Sequence of chain 1.A:
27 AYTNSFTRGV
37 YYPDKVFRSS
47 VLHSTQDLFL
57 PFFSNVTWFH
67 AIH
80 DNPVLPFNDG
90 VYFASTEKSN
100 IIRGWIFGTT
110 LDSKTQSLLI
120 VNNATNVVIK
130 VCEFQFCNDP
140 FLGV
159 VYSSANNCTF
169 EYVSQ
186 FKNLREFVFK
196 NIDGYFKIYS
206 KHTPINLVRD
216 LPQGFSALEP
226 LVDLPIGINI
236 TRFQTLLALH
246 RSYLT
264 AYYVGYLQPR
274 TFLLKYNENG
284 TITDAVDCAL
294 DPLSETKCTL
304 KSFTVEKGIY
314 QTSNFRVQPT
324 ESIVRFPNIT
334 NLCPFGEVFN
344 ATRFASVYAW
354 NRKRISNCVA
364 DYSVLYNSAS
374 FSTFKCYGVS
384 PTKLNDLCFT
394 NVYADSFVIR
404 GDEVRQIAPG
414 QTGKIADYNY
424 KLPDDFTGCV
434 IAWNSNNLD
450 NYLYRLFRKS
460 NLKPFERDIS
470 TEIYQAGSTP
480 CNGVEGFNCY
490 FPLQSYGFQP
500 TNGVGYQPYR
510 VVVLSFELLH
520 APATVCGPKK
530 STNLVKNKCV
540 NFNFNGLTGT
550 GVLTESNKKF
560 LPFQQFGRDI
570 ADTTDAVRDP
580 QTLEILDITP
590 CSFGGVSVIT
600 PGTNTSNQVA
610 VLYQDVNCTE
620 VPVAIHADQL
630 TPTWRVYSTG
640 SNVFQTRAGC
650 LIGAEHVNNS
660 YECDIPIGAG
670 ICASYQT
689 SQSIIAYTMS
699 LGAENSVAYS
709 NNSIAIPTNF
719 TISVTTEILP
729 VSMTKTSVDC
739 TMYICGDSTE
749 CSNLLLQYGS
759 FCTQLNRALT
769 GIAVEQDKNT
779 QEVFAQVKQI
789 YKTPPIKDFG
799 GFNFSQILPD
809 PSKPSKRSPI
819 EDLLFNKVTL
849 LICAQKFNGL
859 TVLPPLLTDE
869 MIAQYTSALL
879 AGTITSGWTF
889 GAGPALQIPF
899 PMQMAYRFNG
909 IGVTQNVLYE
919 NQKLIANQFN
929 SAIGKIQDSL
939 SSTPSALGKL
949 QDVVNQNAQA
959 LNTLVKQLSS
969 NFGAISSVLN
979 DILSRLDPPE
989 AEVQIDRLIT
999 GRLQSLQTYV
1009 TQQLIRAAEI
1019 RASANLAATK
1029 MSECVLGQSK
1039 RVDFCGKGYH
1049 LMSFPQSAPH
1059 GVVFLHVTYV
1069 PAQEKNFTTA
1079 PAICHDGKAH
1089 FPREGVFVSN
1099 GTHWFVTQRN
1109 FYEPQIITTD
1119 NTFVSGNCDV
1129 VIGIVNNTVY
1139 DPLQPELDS

Sequence of chain 1.B:
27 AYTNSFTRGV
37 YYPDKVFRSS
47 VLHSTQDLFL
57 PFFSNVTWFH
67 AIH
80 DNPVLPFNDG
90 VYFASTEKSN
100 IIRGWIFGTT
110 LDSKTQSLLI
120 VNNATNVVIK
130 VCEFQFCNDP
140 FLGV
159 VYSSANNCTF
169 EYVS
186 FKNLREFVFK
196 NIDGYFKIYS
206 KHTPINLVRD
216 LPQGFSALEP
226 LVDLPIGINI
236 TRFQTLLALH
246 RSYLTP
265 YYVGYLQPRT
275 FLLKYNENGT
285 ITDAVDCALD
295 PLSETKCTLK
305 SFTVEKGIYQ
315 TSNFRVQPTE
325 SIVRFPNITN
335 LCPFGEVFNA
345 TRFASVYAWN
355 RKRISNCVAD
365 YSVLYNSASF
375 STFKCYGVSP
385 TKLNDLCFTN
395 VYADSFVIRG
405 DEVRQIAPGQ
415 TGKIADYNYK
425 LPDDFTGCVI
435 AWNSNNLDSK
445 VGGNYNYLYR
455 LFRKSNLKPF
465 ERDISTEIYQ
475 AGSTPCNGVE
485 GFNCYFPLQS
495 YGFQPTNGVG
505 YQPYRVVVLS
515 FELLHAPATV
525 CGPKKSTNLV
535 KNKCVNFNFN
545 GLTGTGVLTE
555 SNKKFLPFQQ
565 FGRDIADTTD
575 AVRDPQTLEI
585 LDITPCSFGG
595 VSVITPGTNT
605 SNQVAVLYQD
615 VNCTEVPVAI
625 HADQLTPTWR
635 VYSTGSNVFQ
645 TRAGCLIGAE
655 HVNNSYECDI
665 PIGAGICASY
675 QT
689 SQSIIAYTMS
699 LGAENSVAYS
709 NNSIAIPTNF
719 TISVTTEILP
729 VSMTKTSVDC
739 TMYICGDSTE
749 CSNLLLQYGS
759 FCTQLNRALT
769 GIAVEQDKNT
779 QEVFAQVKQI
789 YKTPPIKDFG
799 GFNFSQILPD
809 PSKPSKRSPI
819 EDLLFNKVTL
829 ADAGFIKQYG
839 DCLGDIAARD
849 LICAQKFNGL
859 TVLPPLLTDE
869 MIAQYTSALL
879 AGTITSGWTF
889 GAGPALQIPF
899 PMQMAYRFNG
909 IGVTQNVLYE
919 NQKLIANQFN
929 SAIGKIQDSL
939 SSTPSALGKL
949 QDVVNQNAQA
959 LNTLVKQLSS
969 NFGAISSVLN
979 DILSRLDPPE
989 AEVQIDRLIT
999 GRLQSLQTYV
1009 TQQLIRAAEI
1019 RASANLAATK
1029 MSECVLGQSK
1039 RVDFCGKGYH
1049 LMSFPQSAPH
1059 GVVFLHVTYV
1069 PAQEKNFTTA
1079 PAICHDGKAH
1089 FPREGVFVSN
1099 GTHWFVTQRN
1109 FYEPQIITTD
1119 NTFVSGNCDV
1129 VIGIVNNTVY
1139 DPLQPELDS

A protein and the small-molecule ligand that binds it are described below.
Small molecule (SMILES): CC(=O)N[C@@H]1[C@@H](O)[C@H](O)[C@@H](CO)O[C@H]1O

Binding-site contacts:
Ligand atom C7 contacts residue ASN709 of chain 1.A at 3.7 Å.
Ligand atom C3 contacts residue ASN709 of chain 1.A at 3.8 Å.
Ligand atom C4 contacts residue ASN709 of chain 1.A at 4.2 Å.
Ligand atom C1 contacts residue ASN709 of chain 1.A at 1.4 Å.
Ligand atom O7 contacts residue ASN709 of chain 1.A at 4.2 Å.
Ligand atom N2 contacts residue ASN709 of chain 1.A at 2.8 Å (h-bond).
Ligand atom C1 contacts residue ASP796 of chain 1.B at 4.4 Å.
Ligand atom C5 contacts residue ASN709 of chain 1.A at 3.7 Å.
Ligand atom C2 contacts residue ASN709 of chain 1.A at 2.4 Å.
Ligand atom O5 contacts residue ASN709 of chain 1.A at 2.4 Å (h-bond).
Ligand atom O5 contacts residue ASP796 of chain 1.B at 4.0 Å.